Sequence of chain 1.B:
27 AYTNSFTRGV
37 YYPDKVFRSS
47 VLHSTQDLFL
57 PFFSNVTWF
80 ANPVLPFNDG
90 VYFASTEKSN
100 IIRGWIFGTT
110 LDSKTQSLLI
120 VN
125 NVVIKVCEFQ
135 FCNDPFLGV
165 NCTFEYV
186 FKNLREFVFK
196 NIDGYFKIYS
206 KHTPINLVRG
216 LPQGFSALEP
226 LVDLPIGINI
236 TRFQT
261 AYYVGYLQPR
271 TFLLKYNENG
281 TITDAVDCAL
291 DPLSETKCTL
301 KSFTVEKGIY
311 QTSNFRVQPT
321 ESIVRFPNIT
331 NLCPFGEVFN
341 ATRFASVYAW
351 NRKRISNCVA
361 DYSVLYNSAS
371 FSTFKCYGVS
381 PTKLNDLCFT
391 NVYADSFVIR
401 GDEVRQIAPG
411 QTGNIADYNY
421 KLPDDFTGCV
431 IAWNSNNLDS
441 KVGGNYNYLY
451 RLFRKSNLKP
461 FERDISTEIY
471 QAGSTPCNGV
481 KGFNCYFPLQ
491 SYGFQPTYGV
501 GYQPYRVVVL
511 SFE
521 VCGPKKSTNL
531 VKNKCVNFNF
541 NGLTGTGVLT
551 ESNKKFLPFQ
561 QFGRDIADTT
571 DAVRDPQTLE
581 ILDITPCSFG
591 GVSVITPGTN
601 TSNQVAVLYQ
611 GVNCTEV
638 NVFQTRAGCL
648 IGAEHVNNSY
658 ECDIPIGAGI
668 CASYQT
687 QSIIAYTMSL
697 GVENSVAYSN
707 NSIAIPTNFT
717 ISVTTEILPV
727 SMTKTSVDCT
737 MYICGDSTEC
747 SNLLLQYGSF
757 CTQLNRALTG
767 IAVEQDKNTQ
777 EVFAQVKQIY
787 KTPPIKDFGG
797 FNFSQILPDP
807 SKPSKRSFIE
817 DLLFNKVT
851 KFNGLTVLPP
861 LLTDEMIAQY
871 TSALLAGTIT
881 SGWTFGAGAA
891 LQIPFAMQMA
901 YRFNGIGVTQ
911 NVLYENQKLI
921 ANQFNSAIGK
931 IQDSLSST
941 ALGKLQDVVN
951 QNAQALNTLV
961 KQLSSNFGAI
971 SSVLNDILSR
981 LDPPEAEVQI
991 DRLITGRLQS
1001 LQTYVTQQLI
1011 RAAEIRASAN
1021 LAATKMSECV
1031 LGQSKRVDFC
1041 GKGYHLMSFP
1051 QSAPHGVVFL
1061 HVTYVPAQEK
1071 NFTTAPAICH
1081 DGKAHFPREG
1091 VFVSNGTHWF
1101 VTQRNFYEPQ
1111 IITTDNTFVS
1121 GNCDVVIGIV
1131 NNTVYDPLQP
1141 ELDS

A small-molecule ligand and the protein it binds are described below.
Small molecule (SMILES): CC(=O)N[C@H]1[C@H](O[C@H]2[C@H](O)[C@@H](NC(C)=O)CO[C@@H]2CO)O[C@H](CO)[C@@H](O)[C@@H]1O

Binding-site contacts:
Ligand atom C1 contacts residue ASN1131 of chain 1.B at 1.4 Å.
Ligand atom C4 contacts residue ASN1131 of chain 1.B at 4.2 Å.
Ligand atom C7 contacts residue ASN1131 of chain 1.B at 3.1 Å.
Ligand atom C3 contacts residue ASN1131 of chain 1.B at 3.8 Å.
Ligand atom C2 contacts residue ASN1131 of chain 1.B at 2.4 Å.
Ligand atom N2 contacts residue ASN1131 of chain 1.B at 2.9 Å (h-bond).
Ligand atom O5 contacts residue ASN1131 of chain 1.B at 2.4 Å (h-bond).
Ligand atom O7 contacts residue ASN1131 of chain 1.B at 2.9 Å (h-bond).
Ligand atom C5 contacts residue ASN1131 of chain 1.B at 3.6 Å.
Ligand atom C8 contacts residue ASN1131 of chain 1.B at 4.3 Å.